Sequence of chain 1.D:
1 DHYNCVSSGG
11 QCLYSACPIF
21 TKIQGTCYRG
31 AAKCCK

Binding-site contacts:
Ligand atom O contacts residue ARG29 of chain 1.D at 4.0 Å.
Ligand atom O contacts residue GLY30 of chain 1.D at 3.8 Å.
Ligand atom OXT contacts residue CYS27 of chain 1.D at 4.5 Å.
Ligand atom OXT contacts residue THR26 of chain 1.D at 2.9 Å (h-bond).
Ligand atom O contacts residue THR26 of chain 1.D at 4.2 Å.
Ligand atom C contacts residue ASP1 of chain 1.D at 4.1 Å.
Ligand atom C contacts residue THR26 of chain 1.D at 3.7 Å.
Ligand atom OXT contacts residue ASP1 of chain 1.D at 3.5 Å.
Ligand atom O contacts residue SO41 of chain 1.I at 4.0 Å.
Ligand atom N contacts residue THR26 of chain 1.D at 4.3 Å.
Ligand atom N contacts residue SO41 of chain 1.I at 2.9 Å (h-bond).
Ligand atom C contacts residue SO41 of chain 1.I at 2.8 Å.
Ligand atom CA contacts residue ASP1 of chain 1.D at 4.5 Å.
Ligand atom CA contacts residue SO41 of chain 1.I at 2.7 Å.
Ligand atom OXT contacts residue SO41 of chain 1.I at 2.2 Å (h-bond).

A small-molecule ligand and the protein it binds are described below.
Small molecule (SMILES): NCC(=O)O